Sequence of chain 1.B:
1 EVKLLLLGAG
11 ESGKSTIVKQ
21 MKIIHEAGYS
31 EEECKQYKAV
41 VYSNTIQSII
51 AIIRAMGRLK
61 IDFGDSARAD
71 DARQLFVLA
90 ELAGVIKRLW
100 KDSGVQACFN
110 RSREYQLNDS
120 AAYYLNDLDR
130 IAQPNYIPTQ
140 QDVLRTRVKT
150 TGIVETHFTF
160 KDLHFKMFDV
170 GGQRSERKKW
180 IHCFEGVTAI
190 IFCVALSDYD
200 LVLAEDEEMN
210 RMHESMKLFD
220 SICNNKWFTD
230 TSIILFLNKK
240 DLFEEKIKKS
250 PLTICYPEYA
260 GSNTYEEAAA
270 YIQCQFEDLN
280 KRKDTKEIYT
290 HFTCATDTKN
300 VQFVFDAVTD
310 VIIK

Binding-site contacts:
Ligand atom CG contacts residue LYS177 of chain 1.B at 4.1 Å.
Ligand atom CG contacts residue LYS216 of chain 1.B at 4.1 Å.
Ligand atom NE1 contacts residue GLU213 of chain 1.B at 3.0 Å (salt-bridge).
Ligand atom CA contacts residue ASN224 of chain 1.B at 4.1 Å.
Ligand atom O contacts residue ASN224 of chain 1.B at 3.9 Å.
Ligand atom NE1 contacts residue LYS216 of chain 1.B at 3.8 Å.
Ligand atom CB contacts residue ILE180 of chain 1.B at 3.9 Å (hydrophobic).
Ligand atom CB contacts residue LYS216 of chain 1.B at 3.9 Å.
Ligand atom N contacts residue ARG173 of chain 1.B at 4.0 Å.
Ligand atom C contacts residue ARG173 of chain 1.B at 4.1 Å.
Ligand atom C contacts residue SER220 of chain 1.B at 4.2 Å.
Ligand atom O contacts residue ARG176 of chain 1.B at 2.8 Å (salt-bridge).
Ligand atom OXT contacts residue ARG173 of chain 1.B at 4.1 Å.
Ligand atom C contacts residue ASN224 of chain 1.B at 4.0 Å.
Ligand atom N contacts residue SER220 of chain 1.B at 3.9 Å.
Ligand atom CG2 contacts residue TRP179 of chain 1.B at 4.2 Å (hydrophobic).
Ligand atom CA contacts residue ARG176 of chain 1.B at 4.1 Å.
Ligand atom ND1 contacts residue ILE180 of chain 1.B at 4.2 Å.
Ligand atom CD1 contacts residue ARG176 of chain 1.B at 4.0 Å.
Ligand atom CD1 contacts residue LYS177 of chain 1.B at 3.9 Å.
Ligand atom CE2 contacts residue LYS216 of chain 1.B at 3.9 Å.
Ligand atom C contacts residue SER220 of chain 1.B at 4.2 Å.
Ligand atom CZ2 contacts residue LYS216 of chain 1.B at 3.9 Å.
Ligand atom CD1 contacts residue LEU217 of chain 1.B at 4.0 Å (hydrophobic).
Ligand atom O contacts residue ARG173 of chain 1.B at 4.0 Å.
Ligand atom CE2 contacts residue GLU213 of chain 1.B at 3.8 Å.
Ligand atom CZ2 contacts residue GLU213 of chain 1.B at 4.0 Å.
Ligand atom CG contacts residue ILE180 of chain 1.B at 4.2 Å (hydrophobic).
Ligand atom O contacts residue LEU217 of chain 1.B at 4.2 Å.
Ligand atom CD1 contacts residue GLU213 of chain 1.B at 4.0 Å.
Ligand atom CA contacts residue ARG173 of chain 1.B at 3.6 Å.
Ligand atom CD1 contacts residue PHE183 of chain 1.B at 3.8 Å (hydrophobic).
Ligand atom CE1 contacts residue LYS177 of chain 1.B at 4.1 Å.
Ligand atom CD1 contacts residue ARG176 of chain 1.B at 3.8 Å.
Ligand atom CB contacts residue SER220 of chain 1.B at 4.2 Å.
Ligand atom CD1 contacts residue LYS216 of chain 1.B at 3.8 Å.
Ligand atom O contacts residue ASN224 of chain 1.B at 3.6 Å (h-bond).
Ligand atom CA contacts residue SER220 of chain 1.B at 3.7 Å.
Ligand atom O contacts residue SER220 of chain 1.B at 3.0 Å (h-bond).
Ligand atom C contacts residue ARG176 of chain 1.B at 3.8 Å.

The protein below binds the small molecule below.
Small molecule (SMILES): CC[C@H](C)[C@H](NC(=O)CNC(=O)[C@H](CC1=NC=NC1)NC(=O)[C@H](Cc1ccc(O)cc1)NC(=O)[C@H](Cc1ccc(O)cc1)NC(=O)CNC(=O)[C@@H](N)CCCN=C(N)N)C(=O)N[C@@H](CC1=c2ccccc2=NC1)C(=O)N[C@H](C(=O)NCC(=O)N[C@@H](CCC(=O)O)C1OO1)C(C)C